Sequence of chain 1.A:
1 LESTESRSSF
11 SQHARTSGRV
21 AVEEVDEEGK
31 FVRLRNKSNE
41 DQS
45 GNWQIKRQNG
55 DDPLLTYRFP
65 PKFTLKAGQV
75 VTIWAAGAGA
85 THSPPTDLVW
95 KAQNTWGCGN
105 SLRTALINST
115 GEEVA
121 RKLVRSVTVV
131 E

Binding-site contacts:
Ligand atom SE contacts residue THR99 of chain 1.A at 3.9 Å.
Ligand atom SE contacts residue GLU28 of chain 1.A at 4.2 Å.
Ligand atom SE contacts residue CYS102 of chain 1.A at 2.2 Å.
Ligand atom N contacts residue THR99 of chain 1.A at 4.4 Å.
Ligand atom CA contacts residue THR99 of chain 1.A at 4.2 Å.
Ligand atom CB contacts residue CYS102 of chain 1.A at 4.2 Å (hydrophobic).
Ligand atom CB contacts residue THR99 of chain 1.A at 4.3 Å.

The protein below binds the small molecule below.
Small molecule (SMILES): N[C@@H](C[SeH])C(=O)O